The protein below binds the small molecule below.
Small molecule (SMILES): CC(C)(C)n1[nH+]c(-c2ccc(Cl)cc2)c2c(N)ncnc21

Sequence of chain 1.A:
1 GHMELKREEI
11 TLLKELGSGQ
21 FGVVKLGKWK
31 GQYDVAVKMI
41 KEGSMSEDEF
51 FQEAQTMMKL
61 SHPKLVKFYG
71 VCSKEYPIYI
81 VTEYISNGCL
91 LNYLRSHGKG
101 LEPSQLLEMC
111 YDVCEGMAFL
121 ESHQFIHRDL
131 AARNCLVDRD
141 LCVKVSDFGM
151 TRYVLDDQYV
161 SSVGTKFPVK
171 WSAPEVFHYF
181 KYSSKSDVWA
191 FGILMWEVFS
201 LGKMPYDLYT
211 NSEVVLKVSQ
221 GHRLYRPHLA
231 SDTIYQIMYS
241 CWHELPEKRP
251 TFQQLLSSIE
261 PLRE

Binding-site contacts:
Ligand atom CL contacts residue LYS38 of chain 1.A at 4.0 Å.
Ligand atom C24 contacts residue LEU16 of chain 1.A at 3.5 Å (hydrophobic).
Ligand atom N4 contacts residue ILE85 of chain 1.A at 3.0 Å (h-bond).
Ligand atom N4 contacts residue GLU83 of chain 1.A at 3.9 Å.
Ligand atom C14 contacts residue LYS38 of chain 1.A at 3.5 Å.
Ligand atom CL contacts residue ILE80 of chain 1.A at 3.6 Å.
Ligand atom C15 contacts residue LYS38 of chain 1.A at 3.7 Å.
Ligand atom CL contacts residue THR82 of chain 1.A at 3.9 Å.
Ligand atom N4 contacts residue ALA36 of chain 1.A at 3.6 Å.
Ligand atom N25 contacts residue GLU83 of chain 1.A at 2.9 Å (salt-bridge).
Ligand atom N25 contacts residue ALA36 of chain 1.A at 3.2 Å.
Ligand atom C5 contacts residue LEU136 of chain 1.A at 3.6 Å (hydrophobic).
Ligand atom C3 contacts residue ILE85 of chain 1.A at 3.2 Å (hydrophobic).
Ligand atom C23 contacts residue CYS89 of chain 1.A at 3.7 Å (hydrophobic).
Ligand atom C1 contacts residue LEU136 of chain 1.A at 3.9 Å (hydrophobic).
Ligand atom C13 contacts residue LYS38 of chain 1.A at 3.5 Å.
Ligand atom N4 contacts residue TYR84 of chain 1.A at 3.9 Å.
Ligand atom C23 contacts residue LEU136 of chain 1.A at 3.6 Å (hydrophobic).
Ligand atom N10 contacts residue VAL24 of chain 1.A at 4.0 Å.
Ligand atom C5 contacts residue GLU83 of chain 1.A at 3.8 Å.
Ligand atom N25 contacts residue THR82 of chain 1.A at 3.1 Å (h-bond).
Ligand atom C15 contacts residue THR82 of chain 1.A at 3.5 Å.
Ligand atom C16 contacts residue ALA36 of chain 1.A at 4.0 Å (hydrophobic).
Ligand atom CL contacts residue PHE148 of chain 1.A at 3.8 Å.
Ligand atom C16 contacts residue VAL24 of chain 1.A at 4.0 Å (hydrophobic).
Ligand atom C6 contacts residue LEU136 of chain 1.A at 3.7 Å (hydrophobic).
Ligand atom C14 contacts residue THR82 of chain 1.A at 3.9 Å.
Ligand atom C16 contacts residue THR82 of chain 1.A at 3.5 Å.
Ligand atom C8 contacts residue VAL24 of chain 1.A at 3.9 Å (hydrophobic).
Ligand atom N25 contacts residue LEU136 of chain 1.A at 3.9 Å.
Ligand atom C12 contacts residue SER146 of chain 1.A at 3.6 Å.
Ligand atom N9 contacts residue VAL24 of chain 1.A at 3.6 Å.
Ligand atom C12 contacts residue LYS38 of chain 1.A at 4.0 Å.
Ligand atom C5 contacts residue ALA36 of chain 1.A at 3.3 Å (hydrophobic).
Ligand atom C24 contacts residue GLY17 of chain 1.A at 3.9 Å.
Ligand atom C3 contacts residue TYR84 of chain 1.A at 3.9 Å (hydrophobic).
Ligand atom C6 contacts residue ALA36 of chain 1.A at 3.8 Å (hydrophobic).
Ligand atom C25 contacts residue SER18 of chain 1.A at 3.7 Å.
Ligand atom C13 contacts residue SER146 of chain 1.A at 3.5 Å.
Ligand atom C8 contacts residue LEU136 of chain 1.A at 4.0 Å (hydrophobic).